Sequence of chain 1.A:
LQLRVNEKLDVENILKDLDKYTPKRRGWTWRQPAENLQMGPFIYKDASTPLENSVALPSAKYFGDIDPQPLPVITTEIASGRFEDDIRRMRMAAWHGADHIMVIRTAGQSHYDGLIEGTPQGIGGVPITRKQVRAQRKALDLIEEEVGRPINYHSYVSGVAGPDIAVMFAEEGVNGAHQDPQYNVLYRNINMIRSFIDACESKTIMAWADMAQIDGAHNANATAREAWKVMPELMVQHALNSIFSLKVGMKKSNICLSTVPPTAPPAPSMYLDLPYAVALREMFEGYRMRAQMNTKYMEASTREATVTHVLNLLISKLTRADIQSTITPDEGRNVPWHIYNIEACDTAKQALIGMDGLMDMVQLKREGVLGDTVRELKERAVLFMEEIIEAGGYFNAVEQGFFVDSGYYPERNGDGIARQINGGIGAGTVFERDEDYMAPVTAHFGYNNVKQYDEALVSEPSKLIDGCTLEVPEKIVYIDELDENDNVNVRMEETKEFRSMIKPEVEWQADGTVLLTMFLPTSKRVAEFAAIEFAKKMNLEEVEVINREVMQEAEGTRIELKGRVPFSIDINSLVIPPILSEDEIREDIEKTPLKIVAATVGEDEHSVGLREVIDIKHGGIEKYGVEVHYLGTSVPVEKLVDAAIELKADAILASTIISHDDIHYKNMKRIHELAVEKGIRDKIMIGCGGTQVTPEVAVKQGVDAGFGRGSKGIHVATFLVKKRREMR

The small molecule below binds the protein below.
Small molecule (SMILES): C[C@H]1O[C@@H](n2cnc3c(N)ncnc32)[C@H](O)[C@@H]1O

Binding-site contacts:
Ligand atom C2 contacts residue LEU486 of chain 1.A at 2.9 Å (hydrophobic).
Ligand atom C5 contacts residue B121 of chain 1.Q at 3.4 Å.
Ligand atom N3 contacts residue LEU486 of chain 1.A at 3.4 Å (h-bond).
Ligand atom C2' contacts residue B121 of chain 1.Q at 4.4 Å.
Ligand atom N1 contacts residue LEU486 of chain 1.A at 3.1 Å (h-bond).
Ligand atom C5 contacts residue LEU486 of chain 1.A at 4.0 Å (hydrophobic).
Ligand atom O2' contacts residue LEU486 of chain 1.A at 3.7 Å.
Ligand atom C2 contacts residue B121 of chain 1.Q at 3.5 Å.
Ligand atom O3' contacts residue B121 of chain 1.Q at 4.5 Å.
Ligand atom C2 contacts residue ASP487 of chain 1.A at 4.1 Å.
Ligand atom C1' contacts residue B121 of chain 1.Q at 4.0 Å.
Ligand atom C6 contacts residue B121 of chain 1.Q at 3.0 Å.
Ligand atom O3' contacts residue PRO124 of chain 1.A at 4.3 Å.
Ligand atom N3 contacts residue B121 of chain 1.Q at 3.5 Å.
Ligand atom N9 contacts residue LEU486 of chain 1.A at 3.7 Å.
Ligand atom C4' contacts residue ASP487 of chain 1.A at 4.3 Å.
Ligand atom N6 contacts residue B121 of chain 1.Q at 3.5 Å (h-bond).
Ligand atom C8 contacts residue LEU486 of chain 1.A at 3.3 Å (hydrophobic).
Ligand atom N1 contacts residue B121 of chain 1.Q at 3.0 Å (h-bond).
Ligand atom C1' contacts residue LEU486 of chain 1.A at 4.4 Å (hydrophobic).
Ligand atom C3' contacts residue B121 of chain 1.Q at 3.9 Å.
Ligand atom C4' contacts residue B121 of chain 1.Q at 2.7 Å.
Ligand atom N9 contacts residue B121 of chain 1.Q at 4.1 Å.
Ligand atom N7 contacts residue LEU486 of chain 1.A at 3.6 Å.
Ligand atom C5' contacts residue HIS615 of chain 1.E at 4.2 Å.
Ligand atom O4' contacts residue B121 of chain 1.Q at 2.7 Å (h-bond).
Ligand atom O3' contacts residue ASP487 of chain 1.A at 3.3 Å (salt-bridge).
Ligand atom C3' contacts residue ASP487 of chain 1.A at 4.0 Å.
Ligand atom N3 contacts residue ASP487 of chain 1.A at 4.2 Å.
Ligand atom C2' contacts residue LEU486 of chain 1.A at 4.3 Å (hydrophobic).
Ligand atom C6 contacts residue LEU486 of chain 1.A at 3.8 Å (hydrophobic).
Ligand atom C5' contacts residue ASP487 of chain 1.A at 4.2 Å.
Ligand atom O2' contacts residue GLU121 of chain 1.A at 3.8 Å.
Ligand atom C4 contacts residue LEU486 of chain 1.A at 3.8 Å (hydrophobic).
Ligand atom C4 contacts residue B121 of chain 1.Q at 3.5 Å.
Ligand atom N7 contacts residue B121 of chain 1.Q at 3.7 Å.
Ligand atom C8 contacts residue B121 of chain 1.Q at 4.0 Å.
Ligand atom C5' contacts residue B121 of chain 1.Q at 2.1 Å.

Sequence of chain 1.E:
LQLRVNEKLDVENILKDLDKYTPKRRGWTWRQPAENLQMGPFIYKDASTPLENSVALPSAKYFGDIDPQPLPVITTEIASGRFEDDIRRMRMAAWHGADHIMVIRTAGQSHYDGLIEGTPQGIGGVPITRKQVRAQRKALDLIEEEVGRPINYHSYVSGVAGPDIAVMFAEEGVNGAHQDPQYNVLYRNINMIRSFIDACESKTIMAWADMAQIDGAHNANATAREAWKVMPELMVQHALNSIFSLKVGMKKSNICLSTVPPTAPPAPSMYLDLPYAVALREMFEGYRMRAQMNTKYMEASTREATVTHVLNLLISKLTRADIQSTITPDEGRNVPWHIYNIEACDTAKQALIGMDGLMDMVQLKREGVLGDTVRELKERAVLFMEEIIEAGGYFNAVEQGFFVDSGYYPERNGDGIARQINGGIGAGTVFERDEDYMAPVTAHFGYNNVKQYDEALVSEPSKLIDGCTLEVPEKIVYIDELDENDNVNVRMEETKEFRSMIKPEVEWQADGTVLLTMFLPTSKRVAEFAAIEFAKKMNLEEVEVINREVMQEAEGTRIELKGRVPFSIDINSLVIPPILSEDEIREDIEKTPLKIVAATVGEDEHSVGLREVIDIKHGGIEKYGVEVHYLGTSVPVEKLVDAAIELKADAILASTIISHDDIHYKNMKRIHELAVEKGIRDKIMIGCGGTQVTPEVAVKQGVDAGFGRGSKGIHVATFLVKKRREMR